Binding-site contacts:
Ligand atom O2 contacts residue GLU168 of chain 1.A at 3.7 Å.
Ligand atom C3 contacts residue THR79 of chain 1.A at 3.9 Å.
Ligand atom O3 contacts residue THR79 of chain 1.A at 3.2 Å (h-bond).
Ligand atom C3 contacts residue GLY34 of chain 1.A at 3.5 Å.
Ligand atom C1 contacts residue GLU168 of chain 1.A at 3.5 Å.
Ligand atom O3 contacts residue TRP277 of chain 1.A at 3.9 Å.
Ligand atom O6 contacts residue TYR224 of chain 1.A at 3.6 Å.
Ligand atom O2 contacts residue TRP121 of chain 1.A at 3.7 Å.
Ligand atom C6 contacts residue ARG366 of chain 1.A at 4.1 Å.
Ligand atom O2 contacts residue ASN167 of chain 1.A at 3.0 Å (h-bond).
Ligand atom C2 contacts residue TRP510 of chain 1.A at 3.8 Å (hydrophobic).
Ligand atom N5 contacts residue GLU244 of chain 1.A at 2.6 Å (salt-bridge).
Ligand atom C2 contacts residue ASN167 of chain 1.A at 3.9 Å.
Ligand atom N5 contacts residue TYR224 of chain 1.A at 3.2 Å (h-bond).
Ligand atom C3 contacts residue TRP121 of chain 1.A at 4.0 Å (hydrophobic).
Ligand atom C2 contacts residue GLU244 of chain 1.A at 3.4 Å.
Ligand atom O4 contacts residue THR79 of chain 1.A at 2.7 Å (h-bond).
Ligand atom C2 contacts residue TRP121 of chain 1.A at 4.0 Å (hydrophobic).
Ligand atom C5 contacts residue TRP277 of chain 1.A at 3.9 Å (hydrophobic).
Ligand atom C5 contacts residue GLU244 of chain 1.A at 3.4 Å.
Ligand atom O3 contacts residue TRP121 of chain 1.A at 3.0 Å (h-bond).
Ligand atom O6 contacts residue TYR289 of chain 1.A at 3.6 Å.
Ligand atom O3 contacts residue THR78 of chain 1.A at 3.6 Å (h-bond).
Ligand atom C1 contacts residue GLU244 of chain 1.A at 3.3 Å.
Ligand atom C6 contacts residue SER247 of chain 1.A at 3.9 Å.
Ligand atom C3 contacts residue GLU244 of chain 1.A at 3.4 Å.
Ligand atom O3 contacts residue GLY34 of chain 1.A at 2.6 Å (h-bond).
Ligand atom C3 contacts residue TRP277 of chain 1.A at 4.0 Å (hydrophobic).
Ligand atom C2 contacts residue GLU168 of chain 1.A at 4.0 Å.
Ligand atom C4 contacts residue TRP277 of chain 1.A at 3.7 Å (hydrophobic).
Ligand atom O6 contacts residue ARG366 of chain 1.A at 3.3 Å (salt-bridge).
Ligand atom C4 contacts residue GLY34 of chain 1.A at 3.8 Å.
Ligand atom C4 contacts residue GLU244 of chain 1.A at 3.9 Å.
Ligand atom O4 contacts residue TRP510 of chain 1.A at 4.0 Å.
Ligand atom C6 contacts residue TYR289 of chain 1.A at 3.6 Å (hydrophobic).
Ligand atom C5 contacts residue TYR224 of chain 1.A at 3.7 Å (hydrophobic).
Ligand atom C4 contacts residue THR79 of chain 1.A at 3.5 Å.
Ligand atom O2 contacts residue GLU244 of chain 1.A at 2.9 Å (salt-bridge).
Ligand atom O6 contacts residue SER247 of chain 1.A at 2.8 Å (h-bond).
Ligand atom O2 contacts residue TRP510 of chain 1.A at 4.2 Å.

This small molecule binds to this protein.
Small molecule (SMILES): OC[C@H]1NC[C@H](O)[C@@H](O)[C@H]1O

Sequence of chain 1.A:
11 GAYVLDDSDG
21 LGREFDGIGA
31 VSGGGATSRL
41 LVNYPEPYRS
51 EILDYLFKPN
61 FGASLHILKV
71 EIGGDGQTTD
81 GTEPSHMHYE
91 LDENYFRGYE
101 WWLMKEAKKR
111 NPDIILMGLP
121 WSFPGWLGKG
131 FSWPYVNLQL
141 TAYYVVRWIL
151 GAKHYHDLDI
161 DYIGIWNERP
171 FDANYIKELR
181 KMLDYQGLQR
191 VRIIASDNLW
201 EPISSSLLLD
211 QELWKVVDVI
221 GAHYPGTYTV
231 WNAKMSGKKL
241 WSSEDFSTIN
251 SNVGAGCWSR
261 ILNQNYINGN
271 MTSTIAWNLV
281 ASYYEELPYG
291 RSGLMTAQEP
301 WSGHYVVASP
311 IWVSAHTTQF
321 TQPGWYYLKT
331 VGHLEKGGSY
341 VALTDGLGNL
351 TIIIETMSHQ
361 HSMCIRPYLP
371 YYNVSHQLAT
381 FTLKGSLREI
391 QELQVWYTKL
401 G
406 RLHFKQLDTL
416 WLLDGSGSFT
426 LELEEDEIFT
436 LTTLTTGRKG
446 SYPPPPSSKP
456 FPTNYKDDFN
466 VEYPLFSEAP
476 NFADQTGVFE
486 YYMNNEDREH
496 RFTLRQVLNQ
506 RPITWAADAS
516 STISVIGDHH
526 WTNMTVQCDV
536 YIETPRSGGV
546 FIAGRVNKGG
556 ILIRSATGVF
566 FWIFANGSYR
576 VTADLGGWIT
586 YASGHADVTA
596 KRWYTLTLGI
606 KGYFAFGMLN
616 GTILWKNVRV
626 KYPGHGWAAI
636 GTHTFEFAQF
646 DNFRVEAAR